Binding-site contacts:
Ligand atom C2 contacts residue ASN359 of chain 1.A at 2.4 Å.
Ligand atom C1 contacts residue ASN359 of chain 1.A at 1.4 Å.
Ligand atom C3 contacts residue ASN359 of chain 1.A at 3.7 Å.
Ligand atom O5 contacts residue ASN359 of chain 1.A at 2.4 Å (h-bond).
Ligand atom O7 contacts residue ASN359 of chain 1.A at 3.6 Å (h-bond).
Ligand atom C7 contacts residue ASN359 of chain 1.A at 3.3 Å.
Ligand atom C4 contacts residue ASN359 of chain 1.A at 4.1 Å.
Ligand atom C5 contacts residue ASN359 of chain 1.A at 3.6 Å.
Ligand atom N2 contacts residue ASN359 of chain 1.A at 2.8 Å (h-bond).
Ligand atom C8 contacts residue ASN359 of chain 1.A at 3.8 Å.
Ligand atom C8 contacts residue ASN360 of chain 1.A at 3.5 Å.

This small molecule binds to this protein.
Small molecule (SMILES): CC(=O)N[C@@H]1[C@@H](O)[C@H](O)[C@@H](CO)O[C@H]1O

Sequence of chain 1.A:
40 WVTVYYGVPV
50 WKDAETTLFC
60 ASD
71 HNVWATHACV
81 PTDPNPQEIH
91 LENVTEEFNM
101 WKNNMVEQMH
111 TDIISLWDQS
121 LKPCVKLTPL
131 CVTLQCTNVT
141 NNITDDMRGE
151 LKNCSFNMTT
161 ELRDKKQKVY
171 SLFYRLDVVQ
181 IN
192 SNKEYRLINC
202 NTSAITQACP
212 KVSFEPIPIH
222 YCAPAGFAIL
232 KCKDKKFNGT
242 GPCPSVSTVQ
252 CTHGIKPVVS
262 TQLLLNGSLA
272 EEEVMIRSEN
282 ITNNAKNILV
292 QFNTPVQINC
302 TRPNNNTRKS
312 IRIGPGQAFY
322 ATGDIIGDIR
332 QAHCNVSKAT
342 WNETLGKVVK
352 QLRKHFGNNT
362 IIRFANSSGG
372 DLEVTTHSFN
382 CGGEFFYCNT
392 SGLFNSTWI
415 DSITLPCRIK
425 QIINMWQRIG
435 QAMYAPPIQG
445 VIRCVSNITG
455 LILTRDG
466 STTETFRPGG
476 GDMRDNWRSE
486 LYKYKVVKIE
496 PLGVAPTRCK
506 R